Sequence of chain 1.A:
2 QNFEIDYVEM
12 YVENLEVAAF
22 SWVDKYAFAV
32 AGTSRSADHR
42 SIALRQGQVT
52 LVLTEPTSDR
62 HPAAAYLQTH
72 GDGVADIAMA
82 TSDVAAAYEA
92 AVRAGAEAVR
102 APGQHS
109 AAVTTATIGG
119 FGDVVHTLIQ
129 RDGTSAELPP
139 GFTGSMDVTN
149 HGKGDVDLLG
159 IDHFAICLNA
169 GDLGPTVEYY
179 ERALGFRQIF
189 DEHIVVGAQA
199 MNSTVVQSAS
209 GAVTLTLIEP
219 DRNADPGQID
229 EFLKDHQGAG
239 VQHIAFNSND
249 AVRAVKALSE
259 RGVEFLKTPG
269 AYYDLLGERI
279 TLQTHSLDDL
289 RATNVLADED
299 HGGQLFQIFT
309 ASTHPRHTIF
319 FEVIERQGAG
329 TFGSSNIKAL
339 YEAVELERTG

Binding-site contacts:
Ligand atom C3 contacts residue ILE335 of chain 1.A at 3.3 Å (hydrophobic).
Ligand atom C4 contacts residue ILE335 of chain 1.A at 3.5 Å (hydrophobic).
Ligand atom C7 contacts residue THR214 of chain 1.A at 3.8 Å.
Ligand atom O8 contacts residue ALA163 of chain 1.A at 3.8 Å.
Ligand atom O8 contacts residue HIS241 of chain 1.A at 3.2 Å (h-bond).
Ligand atom O12 contacts residue PHE330 of chain 1.A at 3.9 Å.
Ligand atom C10 contacts residue HIS161 of chain 1.A at 4.0 Å.
Ligand atom O1 contacts residue SER201 of chain 1.A at 2.6 Å (h-bond).
Ligand atom O8 contacts residue HIS161 of chain 1.A at 3.2 Å (h-bond).
Ligand atom C5 contacts residue SER201 of chain 1.A at 3.3 Å.
Ligand atom C10 contacts residue CO1 of chain 1.C at 2.8 Å.
Ligand atom O12 contacts residue ILE335 of chain 1.A at 3.6 Å.
Ligand atom C4 contacts residue VAL203 of chain 1.A at 3.9 Å (hydrophobic).
Ligand atom O1 contacts residue VAL203 of chain 1.A at 3.6 Å.
Ligand atom O11 contacts residue CO1 of chain 1.C at 1.8 Å.
Ligand atom C3 contacts residue PHE330 of chain 1.A at 3.7 Å (hydrophobic).
Ligand atom C10 contacts residue GLN305 of chain 1.A at 3.5 Å.
Ligand atom O12 contacts residue LEU338 of chain 1.A at 3.7 Å.
Ligand atom O12 contacts residue CO1 of chain 1.C at 3.9 Å.
Ligand atom C4 contacts residue SER201 of chain 1.A at 3.3 Å.
Ligand atom O1 contacts residue ILE335 of chain 1.A at 3.9 Å.
Ligand atom O11 contacts residue GLN305 of chain 1.A at 3.0 Å (h-bond).
Ligand atom O8 contacts residue THR214 of chain 1.A at 2.8 Å (h-bond).
Ligand atom O12 contacts residue GLN305 of chain 1.A at 3.1 Å (h-bond).
Ligand atom O11 contacts residue GLU320 of chain 1.A at 3.0 Å (salt-bridge).
Ligand atom O1 contacts residue GLU190 of chain 1.A at 3.8 Å.
Ligand atom C1 contacts residue THR214 of chain 1.A at 3.6 Å.
Ligand atom C3 contacts residue VAL203 of chain 1.A at 3.8 Å (hydrophobic).
Ligand atom C7 contacts residue TYR339 of chain 1.A at 4.0 Å (hydrophobic).
Ligand atom O11 contacts residue HIS241 of chain 1.A at 3.6 Å.
Ligand atom C6 contacts residue THR214 of chain 1.A at 3.8 Å.
Ligand atom C2 contacts residue PHE330 of chain 1.A at 3.7 Å (hydrophobic).
Ligand atom C7 contacts residue CO1 of chain 1.C at 3.2 Å.
Ligand atom C2 contacts residue ILE335 of chain 1.A at 3.7 Å (hydrophobic).
Ligand atom O1 contacts residue PHE188 of chain 1.A at 3.5 Å.
Ligand atom C2 contacts residue THR214 of chain 1.A at 3.8 Å.
Ligand atom C6 contacts residue ILE216 of chain 1.A at 4.0 Å (hydrophobic).
Ligand atom O11 contacts residue HIS161 of chain 1.A at 3.3 Å (h-bond).
Ligand atom C7 contacts residue HIS241 of chain 1.A at 4.0 Å.
Ligand atom O8 contacts residue CO1 of chain 1.C at 2.4 Å.

The small molecule below binds the protein below.
Small molecule (SMILES): O=C(O)[C@@H](O)c1ccc(O)cc1